A small-molecule ligand and the protein it binds are described below.
Small molecule (SMILES): CC1=CC(=O)O[C@H]1CC(=O)O

Binding-site contacts:
Ligand atom CAF contacts residue PHE97 of chain 1.B at 3.8 Å (hydrophobic).
Ligand atom CAJ contacts residue HIS35 of chain 1.B at 4.0 Å.
Ligand atom CAH contacts residue PHE97 of chain 1.B at 3.8 Å (hydrophobic).
Ligand atom CAF contacts residue LEU107 of chain 1.B at 4.2 Å (hydrophobic).
Ligand atom CAE contacts residue TYR48 of chain 1.B at 3.9 Å (hydrophobic).
Ligand atom CAI contacts residue TYR15 of chain 1.B at 4.0 Å (hydrophobic).
Ligand atom OAC contacts residue LEU17 of chain 1.B at 4.1 Å.
Ligand atom OAB contacts residue TRP96 of chain 1.B at 3.9 Å.
Ligand atom CAI contacts residue TRP96 of chain 1.B at 3.8 Å (hydrophobic).
Ligand atom CAE contacts residue CYS76 of chain 1.B at 4.3 Å (hydrophobic).
Ligand atom OAG contacts residue TYR48 of chain 1.B at 4.2 Å.
Ligand atom CAE contacts residue TRP96 of chain 1.B at 4.0 Å (hydrophobic).
Ligand atom OAB contacts residue HIS35 of chain 1.B at 3.1 Å (h-bond).
Ligand atom CAH contacts residue GLY100 of chain 1.B at 4.2 Å.
Ligand atom CAA contacts residue TYR15 of chain 1.B at 3.3 Å (hydrophobic).
Ligand atom CAF contacts residue ILE104 of chain 1.B at 4.2 Å (hydrophobic).
Ligand atom OAD contacts residue GLY100 of chain 1.B at 4.2 Å.
Ligand atom CAA contacts residue TYR87 of chain 1.B at 3.3 Å (hydrophobic).
Ligand atom OAC contacts residue ILE104 of chain 1.B at 4.3 Å.
Ligand atom CAE contacts residue TYR15 of chain 1.B at 3.7 Å (hydrophobic).
Ligand atom OAD contacts residue ILE104 of chain 1.B at 4.2 Å.
Ligand atom CAA contacts residue CYS76 of chain 1.B at 4.0 Å (hydrophobic).
Ligand atom CAH contacts residue HIS35 of chain 1.B at 4.1 Å.
Ligand atom OAC contacts residue HIS35 of chain 1.B at 4.0 Å.
Ligand atom OAB contacts residue GLY100 of chain 1.B at 3.5 Å.
Ligand atom OAD contacts residue PHE97 of chain 1.B at 3.7 Å.
Ligand atom OAB contacts residue ILE104 of chain 1.B at 3.9 Å.
Ligand atom CAK contacts residue TRP96 of chain 1.B at 3.8 Å (hydrophobic).
Ligand atom OAG contacts residue HIS35 of chain 1.B at 3.0 Å (h-bond).
Ligand atom OAG contacts residue TRP96 of chain 1.B at 4.2 Å.
Ligand atom CAK contacts residue PHE97 of chain 1.B at 4.0 Å (hydrophobic).
Ligand atom OAB contacts residue PHE97 of chain 1.B at 3.8 Å.
Ligand atom CAJ contacts residue TYR48 of chain 1.B at 3.6 Å (hydrophobic).
Ligand atom CAH contacts residue ILE104 of chain 1.B at 3.9 Å (hydrophobic).
Ligand atom CAJ contacts residue TRP96 of chain 1.B at 4.2 Å (hydrophobic).
Ligand atom CAK contacts residue HIS35 of chain 1.B at 3.7 Å.
Ligand atom OAG contacts residue ILE104 of chain 1.B at 3.7 Å.
Ligand atom CAA contacts residue PHE97 of chain 1.B at 3.9 Å (hydrophobic).
Ligand atom CAA contacts residue TRP96 of chain 1.B at 3.8 Å (hydrophobic).
Ligand atom OAC contacts residue TYR48 of chain 1.B at 2.8 Å (h-bond).

Sequence of chain 1.B:
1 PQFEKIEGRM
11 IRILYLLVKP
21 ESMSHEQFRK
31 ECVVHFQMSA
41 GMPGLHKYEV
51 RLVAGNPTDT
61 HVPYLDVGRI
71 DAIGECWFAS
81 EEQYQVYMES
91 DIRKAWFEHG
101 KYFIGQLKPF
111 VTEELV